Sequence of chain 1.C:
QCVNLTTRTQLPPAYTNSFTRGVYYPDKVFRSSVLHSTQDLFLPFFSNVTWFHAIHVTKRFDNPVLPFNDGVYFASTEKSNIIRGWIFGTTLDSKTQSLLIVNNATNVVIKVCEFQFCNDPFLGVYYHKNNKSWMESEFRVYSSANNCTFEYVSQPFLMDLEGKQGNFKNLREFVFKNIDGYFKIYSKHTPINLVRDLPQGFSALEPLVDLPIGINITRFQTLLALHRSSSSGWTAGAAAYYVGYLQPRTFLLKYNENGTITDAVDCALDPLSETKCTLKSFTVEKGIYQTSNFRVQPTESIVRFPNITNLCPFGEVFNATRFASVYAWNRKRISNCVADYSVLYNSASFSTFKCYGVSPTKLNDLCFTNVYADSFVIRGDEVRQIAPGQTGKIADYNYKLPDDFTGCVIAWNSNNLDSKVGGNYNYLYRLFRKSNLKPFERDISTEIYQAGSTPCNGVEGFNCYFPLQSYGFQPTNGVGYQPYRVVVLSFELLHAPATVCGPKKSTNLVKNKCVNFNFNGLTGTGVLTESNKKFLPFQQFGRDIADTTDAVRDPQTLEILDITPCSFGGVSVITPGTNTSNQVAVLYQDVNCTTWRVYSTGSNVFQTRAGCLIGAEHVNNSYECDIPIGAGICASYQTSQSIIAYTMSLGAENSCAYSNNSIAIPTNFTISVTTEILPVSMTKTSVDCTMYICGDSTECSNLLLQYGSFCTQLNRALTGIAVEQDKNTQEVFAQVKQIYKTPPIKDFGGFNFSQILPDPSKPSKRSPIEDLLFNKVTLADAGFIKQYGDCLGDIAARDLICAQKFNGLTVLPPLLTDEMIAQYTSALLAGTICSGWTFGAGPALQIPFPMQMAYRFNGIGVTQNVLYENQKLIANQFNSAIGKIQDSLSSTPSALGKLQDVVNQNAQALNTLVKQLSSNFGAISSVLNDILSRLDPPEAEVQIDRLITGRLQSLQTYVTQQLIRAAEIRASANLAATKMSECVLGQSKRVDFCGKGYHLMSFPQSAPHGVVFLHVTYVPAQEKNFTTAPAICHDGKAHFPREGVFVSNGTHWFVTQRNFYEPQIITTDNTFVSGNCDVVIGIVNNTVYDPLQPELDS

This protein binds this small molecule.
Small molecule (SMILES): CC(=O)N[C@@H]1[C@@H](O)[C@H](O)[C@@H](CO)O[C@H]1O

Binding-site contacts:
Ligand atom C8 contacts residue ASN280 of chain 1.C at 3.8 Å.
Ligand atom C1 contacts residue ASN282 of chain 1.C at 1.5 Å.
Ligand atom O5 contacts residue ASN282 of chain 1.C at 2.5 Å (h-bond).
Ligand atom C2 contacts residue ASN282 of chain 1.C at 2.5 Å.
Ligand atom C7 contacts residue GLU281 of chain 1.C at 4.4 Å.
Ligand atom C8 contacts residue GLU281 of chain 1.C at 3.1 Å.
Ligand atom C7 contacts residue ASN280 of chain 1.C at 4.1 Å.
Ligand atom C7 contacts residue ASN282 of chain 1.C at 3.5 Å.
Ligand atom C4 contacts residue ASN282 of chain 1.C at 4.4 Å.
Ligand atom C5 contacts residue ASN282 of chain 1.C at 3.8 Å.
Ligand atom C3 contacts residue ASN282 of chain 1.C at 3.9 Å.
Ligand atom O7 contacts residue ASN280 of chain 1.C at 3.8 Å.
Ligand atom N2 contacts residue ASN282 of chain 1.C at 2.9 Å (h-bond).
Ligand atom O7 contacts residue ASN282 of chain 1.C at 3.6 Å.